Sequence of chain 1.B:
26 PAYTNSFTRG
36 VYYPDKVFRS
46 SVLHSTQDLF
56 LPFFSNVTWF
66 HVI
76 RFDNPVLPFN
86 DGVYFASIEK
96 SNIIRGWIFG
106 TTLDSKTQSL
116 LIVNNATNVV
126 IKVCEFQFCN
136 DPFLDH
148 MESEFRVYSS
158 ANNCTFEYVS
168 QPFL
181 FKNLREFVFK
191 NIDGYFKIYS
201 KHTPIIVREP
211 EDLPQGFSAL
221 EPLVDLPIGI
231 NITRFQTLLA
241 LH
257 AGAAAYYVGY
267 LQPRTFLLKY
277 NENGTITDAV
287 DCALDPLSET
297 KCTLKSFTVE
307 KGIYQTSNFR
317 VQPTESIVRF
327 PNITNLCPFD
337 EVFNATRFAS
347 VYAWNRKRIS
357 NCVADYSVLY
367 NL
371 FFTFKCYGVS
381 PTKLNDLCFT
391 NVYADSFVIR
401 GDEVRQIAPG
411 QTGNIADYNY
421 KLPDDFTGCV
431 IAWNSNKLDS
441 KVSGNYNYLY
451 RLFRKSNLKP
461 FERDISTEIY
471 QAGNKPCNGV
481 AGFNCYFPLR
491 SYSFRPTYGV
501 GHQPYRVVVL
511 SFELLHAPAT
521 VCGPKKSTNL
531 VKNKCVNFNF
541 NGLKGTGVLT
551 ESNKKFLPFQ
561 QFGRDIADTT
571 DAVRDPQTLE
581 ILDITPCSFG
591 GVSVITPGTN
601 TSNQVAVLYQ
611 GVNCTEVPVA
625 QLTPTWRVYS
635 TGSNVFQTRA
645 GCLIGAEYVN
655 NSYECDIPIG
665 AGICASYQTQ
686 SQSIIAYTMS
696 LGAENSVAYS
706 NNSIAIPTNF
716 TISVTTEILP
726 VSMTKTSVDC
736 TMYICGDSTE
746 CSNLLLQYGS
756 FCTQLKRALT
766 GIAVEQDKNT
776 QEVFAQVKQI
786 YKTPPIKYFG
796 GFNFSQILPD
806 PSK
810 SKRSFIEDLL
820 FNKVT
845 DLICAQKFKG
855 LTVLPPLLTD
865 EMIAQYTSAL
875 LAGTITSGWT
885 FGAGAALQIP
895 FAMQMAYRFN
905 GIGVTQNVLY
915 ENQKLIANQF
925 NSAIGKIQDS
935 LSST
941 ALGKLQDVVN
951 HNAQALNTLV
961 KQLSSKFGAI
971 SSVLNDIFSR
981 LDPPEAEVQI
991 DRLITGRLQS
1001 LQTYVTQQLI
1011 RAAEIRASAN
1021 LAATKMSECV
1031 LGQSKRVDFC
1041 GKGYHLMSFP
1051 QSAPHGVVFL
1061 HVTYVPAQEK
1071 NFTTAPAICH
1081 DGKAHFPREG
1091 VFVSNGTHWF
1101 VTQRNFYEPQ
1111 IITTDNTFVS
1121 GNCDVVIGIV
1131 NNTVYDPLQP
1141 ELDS

Binding-site contacts:
Ligand atom C5 contacts residue PHE1100 of chain 1.B at 4.3 Å (hydrophobic).
Ligand atom O6 contacts residue PHE1100 of chain 1.B at 4.2 Å.
Ligand atom O5 contacts residue HIS1098 of chain 1.B at 4.0 Å.
Ligand atom O7 contacts residue ASN1095 of chain 1.B at 3.8 Å.
Ligand atom C3 contacts residue HIS1098 of chain 1.B at 3.8 Å.
Ligand atom C7 contacts residue HIS1098 of chain 1.B at 4.1 Å.
Ligand atom O7 contacts residue HIS1098 of chain 1.B at 3.0 Å (h-bond).
Ligand atom O7 contacts residue THR1097 of chain 1.B at 2.4 Å (h-bond).
Ligand atom C5 contacts residue ASN1095 of chain 1.B at 3.7 Å.
Ligand atom C1 contacts residue ASN1095 of chain 1.B at 1.4 Å.
Ligand atom C3 contacts residue ASN1095 of chain 1.B at 3.8 Å.
Ligand atom C2 contacts residue HIS1098 of chain 1.B at 4.2 Å.
Ligand atom C1 contacts residue HIS1098 of chain 1.B at 3.6 Å.
Ligand atom C7 contacts residue THR1097 of chain 1.B at 3.5 Å.
Ligand atom O5 contacts residue PHE1100 of chain 1.B at 3.7 Å.
Ligand atom C4 contacts residue HIS1098 of chain 1.B at 4.2 Å.
Ligand atom O4 contacts residue HIS1098 of chain 1.B at 4.2 Å.
Ligand atom C2 contacts residue ASN1095 of chain 1.B at 2.4 Å.
Ligand atom C7 contacts residue ASN1095 of chain 1.B at 3.5 Å.
Ligand atom O5 contacts residue ASN1095 of chain 1.B at 2.4 Å (h-bond).
Ligand atom C5 contacts residue HIS1098 of chain 1.B at 3.7 Å.
Ligand atom C6 contacts residue PHE1100 of chain 1.B at 3.6 Å (hydrophobic).
Ligand atom C4 contacts residue ASN1095 of chain 1.B at 4.2 Å.
Ligand atom C8 contacts residue ASN1095 of chain 1.B at 3.5 Å.
Ligand atom C8 contacts residue THR1097 of chain 1.B at 4.1 Å.
Ligand atom N2 contacts residue ASN1095 of chain 1.B at 2.9 Å (h-bond).

A protein and the small-molecule ligand that binds it are described below.
Small molecule (SMILES): CC(=O)N[C@@H]1[C@@H](O)[C@H](O)[C@@H](CO)O[C@H]1O